The small molecule below binds the protein below.
Small molecule (SMILES): CC(=O)N[C@H]1[C@H](O[C@H]2[C@H](O)[C@@H](NC(C)=O)CO[C@@H]2CO)O[C@H](CO)[C@@H](O)[C@@H]1O

Binding-site contacts:
Ligand atom C5 contacts residue HIS158 of chain 6.A at 4.0 Å.
Ligand atom O5 contacts residue GLY156 of chain 6.A at 4.1 Å.
Ligand atom O5 contacts residue THR155 of chain 6.A at 3.9 Å.
Ligand atom O3 contacts residue HIS149 of chain 6.A at 4.2 Å.
Ligand atom N2 contacts residue HIS149 of chain 6.A at 4.2 Å.
Ligand atom O6 contacts residue HIS158 of chain 6.A at 3.5 Å.
Ligand atom C8 contacts residue GLY102 of chain 4.A at 3.5 Å.
Ligand atom C4 contacts residue HIS149 of chain 6.A at 3.7 Å.
Ligand atom C2 contacts residue ASN153 of chain 6.A at 2.5 Å.
Ligand atom O7 contacts residue HIS149 of chain 6.A at 3.3 Å.
Ligand atom C6 contacts residue GLY156 of chain 6.A at 3.8 Å.
Ligand atom O5 contacts residue ASN153 of chain 6.A at 2.3 Å (h-bond).
Ligand atom C8 contacts residue ASN153 of chain 6.A at 4.5 Å.
Ligand atom C1 contacts residue HIS149 of chain 6.A at 3.6 Å.
Ligand atom C2 contacts residue HIS149 of chain 6.A at 3.4 Å.
Ligand atom C7 contacts residue HIS149 of chain 6.A at 4.3 Å.
Ligand atom C3 contacts residue HIS149 of chain 6.A at 4.3 Å.
Ligand atom C1 contacts residue THR155 of chain 6.A at 3.9 Å.
Ligand atom C6 contacts residue HIS158 of chain 6.A at 3.6 Å.
Ligand atom C1 contacts residue HIS158 of chain 6.A at 4.2 Å.
Ligand atom C1 contacts residue ASN153 of chain 6.A at 1.4 Å.
Ligand atom C3 contacts residue ASN153 of chain 6.A at 3.9 Å.
Ligand atom O5 contacts residue HIS149 of chain 6.A at 3.6 Å (h-bond).
Ligand atom C5 contacts residue ASN153 of chain 6.A at 3.6 Å.
Ligand atom C4 contacts residue ASN153 of chain 6.A at 4.2 Å.
Ligand atom O6 contacts residue HIS149 of chain 6.A at 3.5 Å.
Ligand atom C5 contacts residue HIS149 of chain 6.A at 4.2 Å.
Ligand atom C5 contacts residue GLY156 of chain 6.A at 4.1 Å.
Ligand atom O5 contacts residue HIS158 of chain 6.A at 3.2 Å.
Ligand atom N2 contacts residue ASN153 of chain 6.A at 3.1 Å (h-bond).
Ligand atom C7 contacts residue ASN153 of chain 6.A at 4.1 Å.

Sequence of chain 6.A:
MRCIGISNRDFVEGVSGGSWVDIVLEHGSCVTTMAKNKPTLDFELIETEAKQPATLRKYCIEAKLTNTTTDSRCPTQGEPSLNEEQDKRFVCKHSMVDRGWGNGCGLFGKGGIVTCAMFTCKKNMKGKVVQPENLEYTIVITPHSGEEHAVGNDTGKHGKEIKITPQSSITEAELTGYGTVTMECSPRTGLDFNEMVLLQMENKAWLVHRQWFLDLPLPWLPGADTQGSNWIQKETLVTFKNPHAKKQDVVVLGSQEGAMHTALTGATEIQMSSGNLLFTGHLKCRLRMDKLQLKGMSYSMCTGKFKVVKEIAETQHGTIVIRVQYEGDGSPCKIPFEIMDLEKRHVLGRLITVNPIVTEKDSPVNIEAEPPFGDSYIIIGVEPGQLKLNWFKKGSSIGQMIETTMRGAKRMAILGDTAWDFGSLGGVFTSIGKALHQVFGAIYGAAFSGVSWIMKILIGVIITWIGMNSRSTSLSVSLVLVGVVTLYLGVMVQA

Sequence of chain 4.A:
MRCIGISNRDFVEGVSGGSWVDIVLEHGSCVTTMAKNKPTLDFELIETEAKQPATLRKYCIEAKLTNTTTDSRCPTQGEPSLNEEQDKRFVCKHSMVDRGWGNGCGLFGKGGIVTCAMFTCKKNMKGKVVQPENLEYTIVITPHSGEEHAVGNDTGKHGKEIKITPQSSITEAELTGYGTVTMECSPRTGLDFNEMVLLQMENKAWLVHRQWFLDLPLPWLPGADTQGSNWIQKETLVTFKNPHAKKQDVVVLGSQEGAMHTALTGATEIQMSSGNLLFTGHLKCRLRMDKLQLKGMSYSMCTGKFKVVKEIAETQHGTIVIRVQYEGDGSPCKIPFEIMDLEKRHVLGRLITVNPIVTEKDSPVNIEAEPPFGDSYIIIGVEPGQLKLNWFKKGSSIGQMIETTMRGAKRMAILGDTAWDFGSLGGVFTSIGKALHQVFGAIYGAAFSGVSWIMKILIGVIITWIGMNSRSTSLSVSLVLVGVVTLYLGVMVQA